A protein and the small-molecule ligand that binds it are described below.
Small molecule (SMILES): C[C@@H](N)C(=O)O

Sequence of chain 1.B:
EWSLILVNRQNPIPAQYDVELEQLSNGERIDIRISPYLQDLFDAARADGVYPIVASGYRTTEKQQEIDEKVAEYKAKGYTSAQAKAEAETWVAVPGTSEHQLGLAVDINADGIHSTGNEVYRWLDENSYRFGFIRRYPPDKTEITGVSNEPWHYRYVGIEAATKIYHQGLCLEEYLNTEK

Binding-site contacts:
Ligand atom N contacts residue DAL1 of chain 1.J at 1.4 Å.
Ligand atom C contacts residue ALA133 of chain 1.B at 3.8 Å (hydrophobic).
Ligand atom N contacts residue VAL132 of chain 1.B at 4.1 Å.
Ligand atom OXT contacts residue VAL132 of chain 1.B at 3.8 Å.
Ligand atom OXT contacts residue ARG98 of chain 1.B at 3.4 Å (salt-bridge).
Ligand atom C contacts residue CU1 of chain 1.H at 4.3 Å.
Ligand atom C contacts residue GLN103 of chain 1.B at 3.8 Å.
Ligand atom O contacts residue SER138 of chain 1.B at 2.6 Å (h-bond).
Ligand atom C contacts residue HIS193 of chain 1.B at 4.3 Å.
Ligand atom CA contacts residue GLU190 of chain 1.B at 3.9 Å.
Ligand atom O contacts residue ALA133 of chain 1.B at 3.8 Å.
Ligand atom CA contacts residue HIS193 of chain 1.B at 3.8 Å.
Ligand atom O contacts residue HIS140 of chain 1.B at 3.5 Å.
Ligand atom CB contacts residue VAL132 of chain 1.B at 4.2 Å (hydrophobic).
Ligand atom N contacts residue GLU190 of chain 1.B at 4.1 Å.
Ligand atom C contacts residue HIS140 of chain 1.B at 3.8 Å.
Ligand atom CA contacts residue HIS140 of chain 1.B at 4.1 Å.
Ligand atom O contacts residue HIS193 of chain 1.B at 3.8 Å.
Ligand atom C contacts residue SER138 of chain 1.B at 3.2 Å.
Ligand atom CA contacts residue TRP131 of chain 1.B at 3.9 Å (hydrophobic).
Ligand atom N contacts residue CU1 of chain 1.H at 3.6 Å.
Ligand atom CA contacts residue ARG98 of chain 1.B at 4.3 Å.
Ligand atom O contacts residue GLU139 of chain 1.B at 4.0 Å.
Ligand atom CB contacts residue TRP131 of chain 1.B at 3.3 Å (hydrophobic).
Ligand atom C contacts residue DAL1 of chain 1.J at 3.6 Å.
Ligand atom N contacts residue ARG98 of chain 1.B at 3.7 Å.
Ligand atom CB contacts residue GLU190 of chain 1.B at 3.1 Å.
Ligand atom N contacts residue TRP131 of chain 1.B at 3.4 Å (h-bond).
Ligand atom CA contacts residue CU1 of chain 1.H at 3.5 Å.
Ligand atom OXT contacts residue DAL1 of chain 1.J at 3.9 Å.
Ligand atom O contacts residue TYR177 of chain 1.B at 4.3 Å.
Ligand atom CB contacts residue TYR177 of chain 1.B at 3.7 Å (hydrophobic).
Ligand atom C contacts residue ARG98 of chain 1.B at 3.8 Å.
Ligand atom OXT contacts residue GLN103 of chain 1.B at 2.7 Å (h-bond).
Ligand atom CA contacts residue DAL1 of chain 1.J at 2.5 Å.
Ligand atom CB contacts residue ALA133 of chain 1.B at 4.0 Å (hydrophobic).
Ligand atom OXT contacts residue SER138 of chain 1.B at 3.3 Å (h-bond).
Ligand atom OXT contacts residue ALA133 of chain 1.B at 3.0 Å (h-bond).
Ligand atom CB contacts residue DAL1 of chain 1.J at 3.5 Å.
Ligand atom O contacts residue GLN103 of chain 1.B at 4.3 Å.